The small molecule below binds the protein below.
Small molecule (SMILES): Nc1nc(=O)c2ncn([C@H]3C[C@H](O)[C@@H](CO[P](=O)(S)OP(=O)(O)OP(=O)(O)O)O3)c2[nH]1

Sequence of chain 1.A:
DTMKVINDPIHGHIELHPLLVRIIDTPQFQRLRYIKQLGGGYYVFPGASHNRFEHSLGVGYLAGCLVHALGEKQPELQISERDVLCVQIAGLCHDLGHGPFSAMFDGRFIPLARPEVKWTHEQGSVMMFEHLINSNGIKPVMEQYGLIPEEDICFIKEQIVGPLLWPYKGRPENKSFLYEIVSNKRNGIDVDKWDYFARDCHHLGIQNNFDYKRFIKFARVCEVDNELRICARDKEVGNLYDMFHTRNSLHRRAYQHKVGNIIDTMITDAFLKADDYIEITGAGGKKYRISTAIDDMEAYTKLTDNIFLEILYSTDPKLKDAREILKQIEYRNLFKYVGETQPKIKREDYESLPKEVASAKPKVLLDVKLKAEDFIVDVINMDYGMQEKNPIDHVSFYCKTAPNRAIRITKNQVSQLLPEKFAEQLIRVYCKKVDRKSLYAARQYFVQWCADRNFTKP

Binding-site contacts:
Ligand atom S1A contacts residue ARG345 of chain 1.B at 3.4 Å (salt-bridge).
Ligand atom PG contacts residue MG1 of chain 1.Y at 3.1 Å.
Ligand atom N2 contacts residue LYS10 of chain 1.A at 3.5 Å.
Ligand atom C2' contacts residue VAL11 of chain 1.A at 3.4 Å (hydrophobic).
Ligand atom O3B contacts residue MG1 of chain 1.Y at 3.3 Å.
Ligand atom O6 contacts residue GLN36 of chain 1.A at 3.1 Å (h-bond).
Ligand atom O3G contacts residue T8T1 of chain 1.R at 2.9 Å (h-bond).
Ligand atom O2B contacts residue T8T1 of chain 1.R at 3.1 Å (h-bond).
Ligand atom C5' contacts residue T8T1 of chain 1.R at 3.4 Å.
Ligand atom O1B contacts residue VAL272 of chain 1.B at 3.4 Å.
Ligand atom O2B contacts residue LYS271 of chain 1.B at 3.2 Å (salt-bridge).
Ligand atom C4' contacts residue T8T1 of chain 1.R at 3.5 Å.
Ligand atom O2A contacts residue MG1 of chain 1.Y at 2.3 Å.
Ligand atom O1G contacts residue LYS10 of chain 1.A at 2.8 Å (salt-bridge).
Ligand atom O4' contacts residue ARG345 of chain 1.B at 3.1 Å (salt-bridge).
Ligand atom C8 contacts residue TYR49 of chain 1.B at 3.3 Å (hydrophobic).
Ligand atom O2A contacts residue T8T1 of chain 1.R at 3.1 Å (h-bond).
Ligand atom C2 contacts residue ARG345 of chain 1.B at 3.4 Å.
Ligand atom O3G contacts residue MG1 of chain 1.Y at 1.9 Å.
Ligand atom N3 contacts residue ARG345 of chain 1.B at 3.4 Å (salt-bridge).
Ligand atom PB contacts residue MG1 of chain 1.Y at 3.2 Å.
Ligand atom N7 contacts residue ARG39 of chain 1.A at 3.4 Å (salt-bridge).
Ligand atom C4 contacts residue ARG345 of chain 1.B at 3.4 Å.
Ligand atom O3A contacts residue VAL272 of chain 1.B at 3.3 Å.
Ligand atom O2G contacts residue LYS417 of chain 1.C at 3.4 Å (salt-bridge).
Ligand atom N2 contacts residue ASP31 of chain 1.A at 3.0 Å (salt-bridge).
Ligand atom O1B contacts residue LYS271 of chain 1.B at 3.4 Å.
Ligand atom O3G contacts residue LYS10 of chain 1.A at 3.1 Å (salt-bridge).
Ligand atom N1 contacts residue ASP31 of chain 1.A at 2.7 Å (salt-bridge).
Ligand atom O6 contacts residue ARG39 of chain 1.A at 3.2 Å (salt-bridge).
Ligand atom C6 contacts residue ARG345 of chain 1.B at 3.5 Å.
Ligand atom O5' contacts residue ARG345 of chain 1.B at 3.0 Å (salt-bridge).
Ligand atom N7 contacts residue TYR49 of chain 1.B at 3.3 Å (h-bond).
Ligand atom O2A contacts residue LYS10 of chain 1.A at 3.0 Å (salt-bridge).
Ligand atom O2B contacts residue MG1 of chain 1.Y at 2.0 Å.
Ligand atom PA contacts residue MG1 of chain 1.Y at 3.5 Å.
Ligand atom C3' contacts residue T8T1 of chain 1.R at 3.2 Å.
Ligand atom O3' contacts residue T8T1 of chain 1.R at 2.4 Å (h-bond).
Ligand atom C8 contacts residue VAL50 of chain 1.B at 3.3 Å (hydrophobic).
Ligand atom O3G contacts residue LYS417 of chain 1.C at 3.1 Å (salt-bridge).

Sequence of chain 1.B:
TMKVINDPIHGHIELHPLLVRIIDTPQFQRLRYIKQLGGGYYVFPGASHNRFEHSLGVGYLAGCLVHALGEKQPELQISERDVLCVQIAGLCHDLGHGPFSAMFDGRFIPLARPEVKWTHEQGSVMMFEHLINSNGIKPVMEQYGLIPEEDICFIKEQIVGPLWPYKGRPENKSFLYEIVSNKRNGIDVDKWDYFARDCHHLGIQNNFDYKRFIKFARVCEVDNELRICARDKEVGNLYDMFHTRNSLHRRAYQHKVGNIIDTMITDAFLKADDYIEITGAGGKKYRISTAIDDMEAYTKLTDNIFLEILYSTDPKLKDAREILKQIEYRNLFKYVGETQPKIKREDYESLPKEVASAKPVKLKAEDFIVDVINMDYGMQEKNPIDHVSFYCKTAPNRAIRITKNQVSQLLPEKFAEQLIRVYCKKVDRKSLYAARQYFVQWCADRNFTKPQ

Sequence of chain 1.C:
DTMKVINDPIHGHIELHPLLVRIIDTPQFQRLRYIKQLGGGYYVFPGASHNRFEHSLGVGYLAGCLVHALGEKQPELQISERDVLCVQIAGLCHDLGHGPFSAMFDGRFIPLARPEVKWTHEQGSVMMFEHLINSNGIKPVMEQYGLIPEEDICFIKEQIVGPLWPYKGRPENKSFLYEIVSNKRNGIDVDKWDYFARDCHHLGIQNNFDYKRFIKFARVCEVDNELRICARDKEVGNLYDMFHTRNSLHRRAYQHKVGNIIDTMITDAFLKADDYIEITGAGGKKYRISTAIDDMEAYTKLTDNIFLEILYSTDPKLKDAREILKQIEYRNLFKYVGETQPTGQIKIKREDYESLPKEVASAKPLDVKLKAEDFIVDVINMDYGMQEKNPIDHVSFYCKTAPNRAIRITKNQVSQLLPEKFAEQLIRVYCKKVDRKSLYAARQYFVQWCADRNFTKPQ